Sequence of chain 1.C:
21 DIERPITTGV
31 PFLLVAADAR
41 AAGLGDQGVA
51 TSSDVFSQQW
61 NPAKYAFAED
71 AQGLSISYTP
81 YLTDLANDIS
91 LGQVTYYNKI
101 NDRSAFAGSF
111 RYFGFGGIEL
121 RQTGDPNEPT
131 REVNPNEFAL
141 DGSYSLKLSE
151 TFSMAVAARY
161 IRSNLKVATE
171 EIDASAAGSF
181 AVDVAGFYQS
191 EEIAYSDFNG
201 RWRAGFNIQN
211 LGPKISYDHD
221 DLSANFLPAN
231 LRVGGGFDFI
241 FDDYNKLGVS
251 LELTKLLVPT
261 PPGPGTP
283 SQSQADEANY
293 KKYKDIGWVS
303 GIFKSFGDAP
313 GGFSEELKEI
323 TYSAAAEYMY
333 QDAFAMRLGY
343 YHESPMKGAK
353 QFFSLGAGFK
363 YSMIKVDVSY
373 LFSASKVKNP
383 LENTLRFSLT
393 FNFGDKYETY

The protein below binds the small molecule below.
Small molecule (SMILES): CCCCCCCCCCC(CCCCCCCCCC)(CO[C@H]1O[C@@H](CO)[C@H](O[C@@H]2O[C@@H](CO)[C@H](O)[C@@H](O)[C@@H]2O)[C@@H](O)[C@@H]1O)CO[C@H]1O[C@@H](CO)[C@H](O[C@@H]2O[C@@H](CO)[C@H](O)[C@@H](O)[C@@H]2O)[C@@H](O)[C@H]1O

Sequence of chain 1.A:
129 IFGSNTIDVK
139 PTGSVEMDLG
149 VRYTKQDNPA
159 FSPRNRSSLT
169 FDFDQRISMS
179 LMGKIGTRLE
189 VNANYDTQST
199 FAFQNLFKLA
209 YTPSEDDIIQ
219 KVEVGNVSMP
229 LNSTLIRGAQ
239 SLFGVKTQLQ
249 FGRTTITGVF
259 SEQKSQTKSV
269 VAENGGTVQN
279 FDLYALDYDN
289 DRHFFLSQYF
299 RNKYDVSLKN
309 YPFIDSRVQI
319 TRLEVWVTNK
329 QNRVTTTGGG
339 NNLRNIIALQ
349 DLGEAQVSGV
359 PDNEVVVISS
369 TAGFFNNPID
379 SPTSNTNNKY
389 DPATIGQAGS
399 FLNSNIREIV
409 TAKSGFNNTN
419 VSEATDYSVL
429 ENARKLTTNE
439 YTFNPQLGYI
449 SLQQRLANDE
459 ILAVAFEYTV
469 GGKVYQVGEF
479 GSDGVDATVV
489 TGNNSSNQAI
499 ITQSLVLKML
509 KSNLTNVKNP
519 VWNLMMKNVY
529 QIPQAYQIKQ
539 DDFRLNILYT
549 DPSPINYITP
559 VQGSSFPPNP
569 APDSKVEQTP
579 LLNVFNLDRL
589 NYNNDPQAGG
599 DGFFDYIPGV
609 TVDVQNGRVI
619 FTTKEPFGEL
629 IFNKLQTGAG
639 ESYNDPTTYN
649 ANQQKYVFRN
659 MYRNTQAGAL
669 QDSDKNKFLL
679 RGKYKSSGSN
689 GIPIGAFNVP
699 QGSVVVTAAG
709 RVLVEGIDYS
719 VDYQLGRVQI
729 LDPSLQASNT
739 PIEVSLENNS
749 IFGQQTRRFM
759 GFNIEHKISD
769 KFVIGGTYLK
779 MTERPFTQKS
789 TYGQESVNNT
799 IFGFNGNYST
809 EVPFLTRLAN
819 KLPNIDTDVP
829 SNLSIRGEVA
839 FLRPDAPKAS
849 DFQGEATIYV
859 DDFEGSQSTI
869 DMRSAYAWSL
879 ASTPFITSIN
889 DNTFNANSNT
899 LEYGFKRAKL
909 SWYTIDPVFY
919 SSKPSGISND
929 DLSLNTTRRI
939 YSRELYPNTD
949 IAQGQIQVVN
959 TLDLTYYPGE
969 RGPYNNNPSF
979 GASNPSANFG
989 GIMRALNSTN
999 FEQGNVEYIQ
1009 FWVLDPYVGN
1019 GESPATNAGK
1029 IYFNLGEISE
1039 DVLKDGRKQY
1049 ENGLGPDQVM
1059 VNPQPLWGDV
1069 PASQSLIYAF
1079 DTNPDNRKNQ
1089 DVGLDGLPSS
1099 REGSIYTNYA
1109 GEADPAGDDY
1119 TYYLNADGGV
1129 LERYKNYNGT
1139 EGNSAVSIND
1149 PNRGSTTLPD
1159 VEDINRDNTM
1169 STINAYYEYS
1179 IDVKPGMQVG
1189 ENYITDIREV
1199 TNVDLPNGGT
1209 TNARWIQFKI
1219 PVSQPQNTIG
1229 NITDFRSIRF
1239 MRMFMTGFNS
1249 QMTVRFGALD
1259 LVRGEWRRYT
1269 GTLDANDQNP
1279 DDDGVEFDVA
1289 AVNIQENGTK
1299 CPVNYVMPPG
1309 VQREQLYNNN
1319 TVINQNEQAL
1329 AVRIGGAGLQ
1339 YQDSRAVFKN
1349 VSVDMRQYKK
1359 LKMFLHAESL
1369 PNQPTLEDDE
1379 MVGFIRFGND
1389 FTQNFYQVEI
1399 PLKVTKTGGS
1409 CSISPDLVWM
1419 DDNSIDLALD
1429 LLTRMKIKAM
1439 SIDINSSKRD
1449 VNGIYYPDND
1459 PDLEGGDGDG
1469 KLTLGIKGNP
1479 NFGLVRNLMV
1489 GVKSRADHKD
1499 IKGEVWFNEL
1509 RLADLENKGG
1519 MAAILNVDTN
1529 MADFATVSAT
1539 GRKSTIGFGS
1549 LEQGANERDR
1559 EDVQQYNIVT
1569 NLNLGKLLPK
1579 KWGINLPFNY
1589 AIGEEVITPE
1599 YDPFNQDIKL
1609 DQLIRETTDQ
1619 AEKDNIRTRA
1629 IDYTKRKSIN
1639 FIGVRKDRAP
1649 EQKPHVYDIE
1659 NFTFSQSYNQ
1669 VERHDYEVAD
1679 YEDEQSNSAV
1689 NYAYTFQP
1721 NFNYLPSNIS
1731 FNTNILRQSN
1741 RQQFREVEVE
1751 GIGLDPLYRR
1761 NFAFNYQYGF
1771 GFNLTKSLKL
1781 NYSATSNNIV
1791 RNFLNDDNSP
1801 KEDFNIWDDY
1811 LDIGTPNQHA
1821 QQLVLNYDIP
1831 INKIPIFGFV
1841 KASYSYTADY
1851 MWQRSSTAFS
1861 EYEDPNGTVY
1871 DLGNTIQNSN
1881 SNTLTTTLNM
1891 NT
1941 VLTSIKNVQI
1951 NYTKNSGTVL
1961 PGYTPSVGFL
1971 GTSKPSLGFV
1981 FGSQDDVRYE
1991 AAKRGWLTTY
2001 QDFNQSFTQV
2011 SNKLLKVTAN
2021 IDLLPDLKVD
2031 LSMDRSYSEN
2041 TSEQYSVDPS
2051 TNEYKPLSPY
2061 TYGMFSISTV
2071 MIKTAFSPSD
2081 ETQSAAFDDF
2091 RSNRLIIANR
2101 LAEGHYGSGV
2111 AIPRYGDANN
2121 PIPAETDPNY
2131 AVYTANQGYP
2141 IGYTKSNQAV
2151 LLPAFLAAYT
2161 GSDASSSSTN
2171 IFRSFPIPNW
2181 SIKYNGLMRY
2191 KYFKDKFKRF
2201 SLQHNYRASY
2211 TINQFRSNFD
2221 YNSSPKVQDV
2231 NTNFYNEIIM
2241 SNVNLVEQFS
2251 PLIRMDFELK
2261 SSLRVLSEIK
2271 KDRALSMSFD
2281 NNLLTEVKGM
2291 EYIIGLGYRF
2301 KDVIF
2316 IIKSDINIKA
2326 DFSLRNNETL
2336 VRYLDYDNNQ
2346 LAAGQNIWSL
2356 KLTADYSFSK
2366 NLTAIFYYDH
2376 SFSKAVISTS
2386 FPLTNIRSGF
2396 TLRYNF

Binding-site contacts:
Ligand atom OAN contacts residue PHE395 of chain 1.C at 3.3 Å.
Ligand atom OAN contacts residue GLN72 of chain 1.C at 3.0 Å (h-bond).
Ligand atom OAQ contacts residue SER2364 of chain 1.A at 4.0 Å.
Ligand atom CCV contacts residue SER2364 of chain 1.A at 4.0 Å.
Ligand atom O5 contacts residue TYR2399 of chain 1.A at 3.7 Å.
Ligand atom C6 contacts residue SER2364 of chain 1.A at 3.6 Å.
Ligand atom CAW contacts residue ILE76 of chain 1.C at 3.8 Å (hydrophobic).
Ligand atom CBQ contacts residue PHE395 of chain 1.C at 3.6 Å (hydrophobic).
Ligand atom CAX contacts residue LEU74 of chain 1.C at 3.7 Å (hydrophobic).
Ligand atom CBI contacts residue PHE395 of chain 1.C at 3.6 Å (hydrophobic).
Ligand atom CBA contacts residue LEU74 of chain 1.C at 3.9 Å (hydrophobic).
Ligand atom CBG contacts residue TYR2399 of chain 1.A at 4.0 Å (hydrophobic).
Ligand atom CBJ contacts residue LEU2367 of chain 1.A at 4.1 Å (hydrophobic).
Ligand atom OBY contacts residue SER2364 of chain 1.A at 3.5 Å (h-bond).
Ligand atom CAB contacts residue TYR96 of chain 1.C at 4.0 Å (hydrophobic).
Ligand atom OAU contacts residue SER2364 of chain 1.A at 3.9 Å.
Ligand atom CCC contacts residue SER2364 of chain 1.A at 3.9 Å.
Ligand atom OAP contacts residue PHE395 of chain 1.C at 3.8 Å.
Ligand atom CAW contacts residue MET145 of chain 1.A at 3.9 Å (hydrophobic).
Ligand atom CBE contacts residue PHE393 of chain 1.C at 3.7 Å (hydrophobic).
Ligand atom CCN contacts residue SER2364 of chain 1.A at 3.9 Å.
Ligand atom O6 contacts residue ASN2366 of chain 1.A at 3.1 Å (h-bond).
Ligand atom CBK contacts residue PHE395 of chain 1.C at 3.5 Å (hydrophobic).
Ligand atom OAP contacts residue GLY396 of chain 1.C at 4.0 Å.
Ligand atom C1 contacts residue MET365 of chain 1.C at 3.8 Å (hydrophobic).
Ligand atom C2 contacts residue MET365 of chain 1.C at 4.0 Å (hydrophobic).
Ligand atom CAA contacts residue LEU2397 of chain 1.A at 3.5 Å (hydrophobic).
Ligand atom CCH contacts residue GLN72 of chain 1.C at 3.5 Å.
Ligand atom OAQ contacts residue PHE2363 of chain 1.A at 4.1 Å.
Ligand atom CCT contacts residue SER2364 of chain 1.A at 3.3 Å.
Ligand atom CAX contacts residue TYR96 of chain 1.C at 4.1 Å (hydrophobic).
Ligand atom CBN contacts residue TYR96 of chain 1.C at 3.8 Å (hydrophobic).
Ligand atom CBN contacts residue GLN72 of chain 1.C at 4.1 Å.
Ligand atom CBC contacts residue LEU2367 of chain 1.A at 3.9 Å (hydrophobic).
Ligand atom O6 contacts residue SER2364 of chain 1.A at 3.8 Å.
Ligand atom OBV contacts residue PHE395 of chain 1.C at 4.1 Å.
Ligand atom CAA contacts residue MET145 of chain 1.A at 3.8 Å (hydrophobic).
Ligand atom CAA contacts residue VAL143 of chain 1.A at 4.0 Å (hydrophobic).
Ligand atom OAP contacts residue GLN72 of chain 1.C at 3.7 Å.
Ligand atom O2 contacts residue MET365 of chain 1.C at 3.3 Å (h-bond).